Binding-site contacts:
Ligand atom CAO contacts residue GLU99 of chain 1.A at 3.3 Å.
Ligand atom NAN contacts residue ALA50 of chain 1.A at 3.5 Å.
Ligand atom C4 contacts residue ALA50 of chain 1.A at 3.8 Å (hydrophobic).
Ligand atom C5 contacts residue ALA50 of chain 1.A at 3.3 Å (hydrophobic).
Ligand atom C4 contacts residue LEU152 of chain 1.A at 3.7 Å (hydrophobic).
Ligand atom CAC contacts residue VAL33 of chain 1.A at 4.1 Å (hydrophobic).
Ligand atom CAB contacts residue VAL33 of chain 1.A at 4.0 Å (hydrophobic).
Ligand atom CAQ contacts residue MET101 of chain 1.A at 3.3 Å (hydrophobic).
Ligand atom NAM contacts residue LEU152 of chain 1.A at 4.1 Å.
Ligand atom N1 contacts residue LEU152 of chain 1.A at 4.1 Å.
Ligand atom CAO contacts residue THR98 of chain 1.A at 3.7 Å.
Ligand atom C6 contacts residue ALA50 of chain 1.A at 3.8 Å (hydrophobic).
Ligand atom CAC contacts residue EDO1 of chain 1.I at 3.6 Å.
Ligand atom CAF contacts residue GLY28 of chain 1.A at 4.0 Å.
Ligand atom N1 contacts residue EDO1 of chain 1.I at 4.0 Å.
Ligand atom CAO contacts residue LEU152 of chain 1.A at 3.6 Å (hydrophobic).
Ligand atom C2 contacts residue VAL33 of chain 1.A at 4.0 Å (hydrophobic).
Ligand atom NAN contacts residue MET101 of chain 1.A at 3.0 Å (h-bond).
Ligand atom CAO contacts residue ALA50 of chain 1.A at 3.1 Å (hydrophobic).
Ligand atom NAN contacts residue GLU99 of chain 1.A at 3.8 Å.
Ligand atom CAQ contacts residue TYR100 of chain 1.A at 3.8 Å (hydrophobic).
Ligand atom CAO contacts residue MET101 of chain 1.A at 3.8 Å (hydrophobic).
Ligand atom NAM contacts residue ALA50 of chain 1.A at 3.9 Å.
Ligand atom CAE contacts residue EDO1 of chain 1.I at 4.1 Å.
Ligand atom CAQ contacts residue ILE25 of chain 1.A at 3.7 Å (hydrophobic).
Ligand atom NAP contacts residue LEU152 of chain 1.A at 4.0 Å.
Ligand atom NAM contacts residue MET101 of chain 1.A at 3.9 Å.
Ligand atom NAN contacts residue TYR100 of chain 1.A at 3.8 Å.
Ligand atom CAF contacts residue ALA27 of chain 1.A at 3.6 Å (hydrophobic).
Ligand atom C6 contacts residue LEU152 of chain 1.A at 3.6 Å (hydrophobic).
Ligand atom NAN contacts residue LEU152 of chain 1.A at 4.1 Å.
Ligand atom CAE contacts residue VAL33 of chain 1.A at 4.0 Å (hydrophobic).
Ligand atom NAP contacts residue THR98 of chain 1.A at 3.0 Å (h-bond).
Ligand atom C6 contacts residue THR98 of chain 1.A at 3.9 Å.
Ligand atom C5 contacts residue THR98 of chain 1.A at 4.1 Å.
Ligand atom CAF contacts residue VAL33 of chain 1.A at 4.0 Å (hydrophobic).
Ligand atom NAD contacts residue VAL33 of chain 1.A at 4.1 Å.
Ligand atom C5 contacts residue LEU152 of chain 1.A at 3.4 Å (hydrophobic).
Ligand atom NAP contacts residue ALA50 of chain 1.A at 4.1 Å.
Ligand atom CAA contacts residue VAL33 of chain 1.A at 3.9 Å (hydrophobic).

This small molecule binds to this protein.
Small molecule (SMILES): Cn1ncc2c(N)nc(-c3cccnc3)nc21

Sequence of chain 1.A:
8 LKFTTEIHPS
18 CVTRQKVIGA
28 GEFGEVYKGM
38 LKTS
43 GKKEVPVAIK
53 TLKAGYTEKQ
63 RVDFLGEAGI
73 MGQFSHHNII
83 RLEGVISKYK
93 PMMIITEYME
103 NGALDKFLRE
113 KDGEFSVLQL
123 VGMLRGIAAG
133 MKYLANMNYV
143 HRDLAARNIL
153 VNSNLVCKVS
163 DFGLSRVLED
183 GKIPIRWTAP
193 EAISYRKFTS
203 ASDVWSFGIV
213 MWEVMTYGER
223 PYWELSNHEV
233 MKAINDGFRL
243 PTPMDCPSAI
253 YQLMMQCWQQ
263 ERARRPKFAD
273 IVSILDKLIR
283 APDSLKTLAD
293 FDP